Binding-site contacts:
Ligand atom C2 contacts residue SER308 of chain 1.A at 3.8 Å.
Ligand atom C1 contacts residue ASN306 of chain 1.A at 1.4 Å.
Ligand atom C2 contacts residue ASN306 of chain 1.A at 2.5 Å.
Ligand atom C5 contacts residue ASN306 of chain 1.A at 3.7 Å.
Ligand atom C7 contacts residue ASN306 of chain 1.A at 3.5 Å.
Ligand atom O5 contacts residue ASN306 of chain 1.A at 2.3 Å (h-bond).
Ligand atom C1 contacts residue SER308 of chain 1.A at 4.1 Å.
Ligand atom C3 contacts residue ASN306 of chain 1.A at 3.8 Å.
Ligand atom C4 contacts residue ASN306 of chain 1.A at 4.2 Å.
Ligand atom O5 contacts residue SER308 of chain 1.A at 3.9 Å.
Ligand atom N2 contacts residue ASN306 of chain 1.A at 3.0 Å (h-bond).
Ligand atom O7 contacts residue ASN306 of chain 1.A at 3.7 Å.
Ligand atom N2 contacts residue SER308 of chain 1.A at 4.3 Å.

A small-molecule ligand and the protein it binds are described below.
Small molecule (SMILES): CC(=O)N[C@@H]1[C@@H](O)[C@H](O)[C@@H](CO)O[C@H]1O

Sequence of chain 1.A:
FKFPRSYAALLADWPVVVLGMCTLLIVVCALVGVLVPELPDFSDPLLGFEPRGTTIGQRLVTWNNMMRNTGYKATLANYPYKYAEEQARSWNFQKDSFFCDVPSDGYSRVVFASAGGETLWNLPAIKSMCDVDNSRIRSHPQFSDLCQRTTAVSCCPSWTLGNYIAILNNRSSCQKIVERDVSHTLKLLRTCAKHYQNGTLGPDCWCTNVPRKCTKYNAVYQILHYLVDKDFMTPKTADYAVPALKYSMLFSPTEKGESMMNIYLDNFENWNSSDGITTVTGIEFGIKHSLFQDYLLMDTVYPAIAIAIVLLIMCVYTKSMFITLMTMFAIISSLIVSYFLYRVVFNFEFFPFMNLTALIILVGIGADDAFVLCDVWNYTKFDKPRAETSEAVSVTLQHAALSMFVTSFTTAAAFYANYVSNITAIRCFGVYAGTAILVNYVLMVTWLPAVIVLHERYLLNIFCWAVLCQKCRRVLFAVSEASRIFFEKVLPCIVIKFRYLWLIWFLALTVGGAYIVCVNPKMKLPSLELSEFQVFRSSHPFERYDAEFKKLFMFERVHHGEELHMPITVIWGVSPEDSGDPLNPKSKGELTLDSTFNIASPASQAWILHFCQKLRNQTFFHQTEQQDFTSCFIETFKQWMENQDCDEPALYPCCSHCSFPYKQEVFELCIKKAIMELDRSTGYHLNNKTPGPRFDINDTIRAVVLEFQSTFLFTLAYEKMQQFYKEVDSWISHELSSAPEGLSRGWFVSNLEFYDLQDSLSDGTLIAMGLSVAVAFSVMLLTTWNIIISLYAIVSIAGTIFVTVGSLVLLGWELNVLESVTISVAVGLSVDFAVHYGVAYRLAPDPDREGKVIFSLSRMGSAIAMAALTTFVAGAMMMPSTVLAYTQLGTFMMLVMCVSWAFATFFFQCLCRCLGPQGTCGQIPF